This protein binds this small molecule.
Small molecule (SMILES): O=[N+]([O-])c1ccccc1

Binding-site contacts:
Ligand atom C2 contacts residue VAL207 of chain 2.A at 3.9 Å (hydrophobic).
Ligand atom C5 contacts residue PHE200 of chain 2.A at 3.7 Å (hydrophobic).
Ligand atom O2 contacts residue PHE222 of chain 2.A at 4.4 Å.
Ligand atom C2 contacts residue ASP203 of chain 2.A at 3.8 Å.
Ligand atom C1 contacts residue ASN295 of chain 2.A at 4.4 Å.
Ligand atom C3 contacts residue ASN199 of chain 2.A at 3.6 Å.
Ligand atom N1 contacts residue ASN258 of chain 2.A at 3.7 Å.
Ligand atom C5 contacts residue ASN199 of chain 2.A at 4.2 Å.
Ligand atom N1 contacts residue TRP356 of chain 2.A at 4.4 Å.
Ligand atom C1 contacts residue PHE293 of chain 2.A at 3.6 Å (hydrophobic).
Ligand atom C4 contacts residue HIS206 of chain 2.A at 3.8 Å.
Ligand atom N1 contacts residue PHE293 of chain 2.A at 4.0 Å.
Ligand atom C1 contacts residue LEU305 of chain 2.A at 4.5 Å (hydrophobic).
Ligand atom O1 contacts residue ASN258 of chain 2.A at 3.1 Å (h-bond).
Ligand atom O2 contacts residue LEU305 of chain 2.A at 4.2 Å.
Ligand atom C1 contacts residue VAL207 of chain 2.A at 3.7 Å (hydrophobic).
Ligand atom N1 contacts residue LEU305 of chain 2.A at 3.8 Å.
Ligand atom C3 contacts residue ASP203 of chain 2.A at 3.8 Å.
Ligand atom C4 contacts residue PHE200 of chain 2.A at 3.9 Å (hydrophobic).
Ligand atom O1 contacts residue TRP356 of chain 2.A at 4.1 Å.
Ligand atom O1 contacts residue ILE350 of chain 2.A at 4.0 Å.
Ligand atom O2 contacts residue ASN258 of chain 2.A at 3.7 Å.
Ligand atom O2 contacts residue TRP356 of chain 2.A at 3.8 Å.
Ligand atom C5 contacts residue LEU305 of chain 2.A at 4.1 Å (hydrophobic).
Ligand atom C4 contacts residue LEU305 of chain 2.A at 4.4 Å (hydrophobic).
Ligand atom C6 contacts residue HIS206 of chain 2.A at 4.3 Å.
Ligand atom O1 contacts residue LEU305 of chain 2.A at 3.7 Å.
Ligand atom C2 contacts residue ASN295 of chain 2.A at 3.8 Å.
Ligand atom C3 contacts residue ASN295 of chain 2.A at 3.7 Å.
Ligand atom C3 contacts residue HIS206 of chain 2.A at 3.8 Å.
Ligand atom O2 contacts residue PHE293 of chain 2.A at 3.5 Å.
Ligand atom C3 contacts residue PHE200 of chain 2.A at 4.3 Å (hydrophobic).
Ligand atom C2 contacts residue PHE293 of chain 2.A at 4.2 Å (hydrophobic).
Ligand atom C6 contacts residue LEU305 of chain 2.A at 4.1 Å (hydrophobic).
Ligand atom C1 contacts residue HIS206 of chain 2.A at 4.3 Å.
Ligand atom C4 contacts residue ASN199 of chain 2.A at 3.5 Å.
Ligand atom C5 contacts residue HIS206 of chain 2.A at 4.1 Å.
Ligand atom C6 contacts residue PHE293 of chain 2.A at 4.0 Å (hydrophobic).
Ligand atom C2 contacts residue HIS206 of chain 2.A at 4.0 Å.

Sequence of chain 2.A:
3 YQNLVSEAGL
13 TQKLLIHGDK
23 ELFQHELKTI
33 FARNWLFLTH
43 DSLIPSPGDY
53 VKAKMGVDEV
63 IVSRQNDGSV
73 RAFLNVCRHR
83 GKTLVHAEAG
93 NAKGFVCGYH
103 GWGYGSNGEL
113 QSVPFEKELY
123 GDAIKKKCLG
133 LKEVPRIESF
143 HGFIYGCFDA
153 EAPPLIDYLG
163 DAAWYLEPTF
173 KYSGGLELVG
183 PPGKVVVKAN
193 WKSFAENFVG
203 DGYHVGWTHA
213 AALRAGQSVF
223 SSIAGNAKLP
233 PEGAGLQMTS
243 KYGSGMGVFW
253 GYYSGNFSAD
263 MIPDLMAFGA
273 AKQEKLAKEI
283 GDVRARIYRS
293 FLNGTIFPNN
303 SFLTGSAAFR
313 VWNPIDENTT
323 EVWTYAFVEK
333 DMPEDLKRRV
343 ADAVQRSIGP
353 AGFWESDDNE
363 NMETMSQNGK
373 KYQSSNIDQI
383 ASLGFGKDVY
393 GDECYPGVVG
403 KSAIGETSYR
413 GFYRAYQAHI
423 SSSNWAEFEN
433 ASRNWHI